The protein below binds the small molecule below.
Small molecule (SMILES): CC(=O)N[C@H]1[C@H](O[C@H]2[C@H](O)[C@@H](NC(C)=O)CO[C@@H]2CO)O[C@H](CO)[C@@H](O[C@@H]2O[C@H](CO[C@H]3O[C@H](CO[C@H]4O[C@H](CO)[C@@H](O)[C@H](O)[C@@H]4O)[C@@H](O)[C@H](O[C@H]4O[C@H](CO)[C@@H](O)[C@H](O)[C@@H]4O)[C@@H]3O)[C@@H](O)[C@H](O)[C@@H]2O)[C@@H]1O

Sequence of chain 3.B:
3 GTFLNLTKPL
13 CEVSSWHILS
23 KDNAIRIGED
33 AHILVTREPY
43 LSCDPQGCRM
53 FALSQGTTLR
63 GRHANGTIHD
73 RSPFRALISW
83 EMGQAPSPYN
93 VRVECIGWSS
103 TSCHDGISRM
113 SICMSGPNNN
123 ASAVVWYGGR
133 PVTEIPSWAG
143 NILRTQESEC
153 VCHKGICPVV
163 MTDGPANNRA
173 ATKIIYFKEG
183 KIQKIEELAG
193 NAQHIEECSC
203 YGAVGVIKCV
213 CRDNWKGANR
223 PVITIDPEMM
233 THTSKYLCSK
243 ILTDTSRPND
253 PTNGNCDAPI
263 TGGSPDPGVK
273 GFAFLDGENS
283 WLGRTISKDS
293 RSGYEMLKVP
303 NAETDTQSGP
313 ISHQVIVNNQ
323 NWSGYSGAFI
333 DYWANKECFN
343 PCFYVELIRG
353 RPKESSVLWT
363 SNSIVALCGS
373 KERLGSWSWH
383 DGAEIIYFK

Sequence of chain 2.B:
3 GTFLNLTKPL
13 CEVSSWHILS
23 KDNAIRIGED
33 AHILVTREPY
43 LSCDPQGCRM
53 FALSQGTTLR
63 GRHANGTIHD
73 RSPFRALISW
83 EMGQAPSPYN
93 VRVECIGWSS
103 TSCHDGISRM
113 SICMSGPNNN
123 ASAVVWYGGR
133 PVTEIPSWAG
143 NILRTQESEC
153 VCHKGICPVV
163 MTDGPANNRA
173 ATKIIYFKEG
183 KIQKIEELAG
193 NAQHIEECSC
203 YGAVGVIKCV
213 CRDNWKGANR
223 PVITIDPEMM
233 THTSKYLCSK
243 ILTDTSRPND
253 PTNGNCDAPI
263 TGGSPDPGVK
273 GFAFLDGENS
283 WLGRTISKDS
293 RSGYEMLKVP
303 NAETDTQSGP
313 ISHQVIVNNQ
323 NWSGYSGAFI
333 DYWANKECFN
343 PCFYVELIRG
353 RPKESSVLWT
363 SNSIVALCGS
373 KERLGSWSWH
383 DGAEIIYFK

Binding-site contacts:
Ligand atom C3 contacts residue HIS315 of chain 2.B at 3.6 Å.
Ligand atom O2 contacts residue LEU299 of chain 2.B at 3.6 Å.
Ligand atom C2 contacts residue ASN122 of chain 3.B at 2.2 Å.
Ligand atom C2 contacts residue ARG375 of chain 2.B at 3.7 Å.
Ligand atom C1 contacts residue ARG375 of chain 2.B at 3.7 Å.
Ligand atom O4 contacts residue HIS315 of chain 2.B at 3.1 Å.
Ligand atom C8 contacts residue HIS315 of chain 2.B at 3.6 Å.
Ligand atom O5 contacts residue HIS315 of chain 2.B at 2.9 Å (h-bond).
Ligand atom C6 contacts residue LEU376 of chain 2.B at 2.9 Å (hydrophobic).
Ligand atom O6 contacts residue GLU297 of chain 2.B at 2.6 Å (salt-bridge).
Ligand atom O5 contacts residue PRO312 of chain 2.B at 3.4 Å.
Ligand atom O2 contacts residue ASP252 of chain 2.B at 2.6 Å (salt-bridge).
Ligand atom C6 contacts residue GLU297 of chain 2.B at 3.1 Å.
Ligand atom C1 contacts residue ASN122 of chain 3.B at 1.5 Å.
Ligand atom C3 contacts residue ARG286 of chain 2.B at 3.6 Å.
Ligand atom O5 contacts residue ASN122 of chain 3.B at 2.4 Å (h-bond).
Ligand atom C6 contacts residue ARG375 of chain 2.B at 3.7 Å.
Ligand atom C1 contacts residue HIS315 of chain 2.B at 3.7 Å.
Ligand atom O2 contacts residue ILE243 of chain 2.B at 3.6 Å.
Ligand atom O5 contacts residue GLY377 of chain 2.B at 3.1 Å.
Ligand atom O5 contacts residue HIS315 of chain 2.B at 3.4 Å (h-bond).
Ligand atom C8 contacts residue ASN121 of chain 3.B at 3.7 Å.
Ligand atom O6 contacts residue LEU376 of chain 2.B at 2.7 Å (h-bond).
Ligand atom O6 contacts residue HIS315 of chain 2.B at 3.2 Å.
Ligand atom C5 contacts residue ASN122 of chain 3.B at 3.7 Å.
Ligand atom O3 contacts residue ARG286 of chain 2.B at 2.9 Å (salt-bridge).
Ligand atom C2 contacts residue HIS315 of chain 2.B at 3.6 Å.
Ligand atom O7 contacts residue ASN122 of chain 3.B at 3.4 Å (h-bond).
Ligand atom O7 contacts residue ARG375 of chain 2.B at 3.2 Å.
Ligand atom O3 contacts residue SER314 of chain 2.B at 3.2 Å.
Ligand atom O4 contacts residue ARG375 of chain 2.B at 3.0 Å (salt-bridge).
Ligand atom C7 contacts residue ASN122 of chain 3.B at 3.3 Å.
Ligand atom N2 contacts residue ASN122 of chain 3.B at 2.7 Å (h-bond).
Ligand atom O3 contacts residue HIS315 of chain 2.B at 2.9 Å (h-bond).
Ligand atom C2 contacts residue ASP252 of chain 2.B at 3.3 Å.
Ligand atom O6 contacts residue HIS315 of chain 2.B at 3.3 Å (h-bond).
Ligand atom C6 contacts residue VAL317 of chain 2.B at 3.5 Å (hydrophobic).
Ligand atom O3 contacts residue ASP252 of chain 2.B at 3.2 Å (salt-bridge).
Ligand atom C3 contacts residue ASN122 of chain 3.B at 3.7 Å.
Ligand atom N2 contacts residue HIS315 of chain 2.B at 3.0 Å (h-bond).